This protein binds this small molecule.
Small molecule (SMILES): CC(C)[C@H](NC(=O)[C@H](CCCN=C(N)N)NC(=O)[C@@H](N)CCC(=O)O)C(=O)N[C@H](C=O)CCCCN

Sequence of chain 44.B:
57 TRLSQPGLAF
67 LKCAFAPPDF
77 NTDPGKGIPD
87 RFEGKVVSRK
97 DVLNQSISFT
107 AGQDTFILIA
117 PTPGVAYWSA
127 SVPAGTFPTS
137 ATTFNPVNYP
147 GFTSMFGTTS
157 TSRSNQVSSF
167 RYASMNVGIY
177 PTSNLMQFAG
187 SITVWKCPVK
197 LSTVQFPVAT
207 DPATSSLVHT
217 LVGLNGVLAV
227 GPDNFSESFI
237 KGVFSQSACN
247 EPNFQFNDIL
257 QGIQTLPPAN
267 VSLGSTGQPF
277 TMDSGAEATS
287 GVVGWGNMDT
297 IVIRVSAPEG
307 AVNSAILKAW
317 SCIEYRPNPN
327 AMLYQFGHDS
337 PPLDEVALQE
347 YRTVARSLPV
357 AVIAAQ

Binding-site contacts:
Ligand atom CG2 contacts residue PHE76 of chain 44.B at 3.8 Å (hydrophobic).